Binding-site contacts:
Ligand atom C3 contacts residue ASN1724 of chain 1.A at 3.8 Å.
Ligand atom C8 contacts residue ARG1716 of chain 1.A at 4.1 Å.
Ligand atom O5 contacts residue ASN1724 of chain 1.A at 2.3 Å (h-bond).
Ligand atom C5 contacts residue ARG1716 of chain 1.A at 3.5 Å.
Ligand atom C7 contacts residue TYR1748 of chain 1.A at 4.4 Å (hydrophobic).
Ligand atom C2 contacts residue ASN1724 of chain 1.A at 2.5 Å.
Ligand atom N2 contacts residue GLY1722 of chain 1.A at 4.1 Å.
Ligand atom C8 contacts residue GLY1722 of chain 1.A at 3.8 Å.
Ligand atom C5 contacts residue ASN1724 of chain 1.A at 3.6 Å.
Ligand atom O7 contacts residue SER1749 of chain 1.A at 2.9 Å (h-bond).
Ligand atom C6 contacts residue ARG1716 of chain 1.A at 3.7 Å.
Ligand atom O5 contacts residue ARG1716 of chain 1.A at 3.2 Å (salt-bridge).
Ligand atom C8 contacts residue TYR1748 of chain 1.A at 3.7 Å (hydrophobic).
Ligand atom N2 contacts residue ASN1724 of chain 1.A at 3.0 Å (h-bond).
Ligand atom C4 contacts residue ASN1724 of chain 1.A at 4.2 Å.
Ligand atom C7 contacts residue GLN1747 of chain 1.A at 4.0 Å.
Ligand atom O7 contacts residue TYR1748 of chain 1.A at 3.9 Å.
Ligand atom O6 contacts residue ARG1716 of chain 1.A at 4.3 Å.
Ligand atom C8 contacts residue SER1749 of chain 1.A at 3.9 Å.
Ligand atom O7 contacts residue GLN1747 of chain 1.A at 2.9 Å (h-bond).
Ligand atom C1 contacts residue ASN1724 of chain 1.A at 1.4 Å.
Ligand atom C1 contacts residue ARG1716 of chain 1.A at 3.5 Å.
Ligand atom C1 contacts residue GLN1747 of chain 1.A at 3.8 Å.
Ligand atom C2 contacts residue GLN1747 of chain 1.A at 3.8 Å.
Ligand atom C7 contacts residue ASN1724 of chain 1.A at 3.8 Å.
Ligand atom N2 contacts residue GLN1747 of chain 1.A at 4.2 Å.
Ligand atom O5 contacts residue GLN1747 of chain 1.A at 4.2 Å.
Ligand atom C7 contacts residue SER1749 of chain 1.A at 3.8 Å.
Ligand atom C7 contacts residue GLY1722 of chain 1.A at 4.3 Å.
Ligand atom O7 contacts residue ASN1724 of chain 1.A at 4.1 Å.

The small molecule below binds the protein below.
Small molecule (SMILES): CC(=O)N[C@H]1[C@H](O[C@H]2[C@H](O)[C@@H](NC(C)=O)CO[C@@H]2CO)O[C@H](CO)[C@@H](O)[C@@H]1O

Sequence of chain 1.A:
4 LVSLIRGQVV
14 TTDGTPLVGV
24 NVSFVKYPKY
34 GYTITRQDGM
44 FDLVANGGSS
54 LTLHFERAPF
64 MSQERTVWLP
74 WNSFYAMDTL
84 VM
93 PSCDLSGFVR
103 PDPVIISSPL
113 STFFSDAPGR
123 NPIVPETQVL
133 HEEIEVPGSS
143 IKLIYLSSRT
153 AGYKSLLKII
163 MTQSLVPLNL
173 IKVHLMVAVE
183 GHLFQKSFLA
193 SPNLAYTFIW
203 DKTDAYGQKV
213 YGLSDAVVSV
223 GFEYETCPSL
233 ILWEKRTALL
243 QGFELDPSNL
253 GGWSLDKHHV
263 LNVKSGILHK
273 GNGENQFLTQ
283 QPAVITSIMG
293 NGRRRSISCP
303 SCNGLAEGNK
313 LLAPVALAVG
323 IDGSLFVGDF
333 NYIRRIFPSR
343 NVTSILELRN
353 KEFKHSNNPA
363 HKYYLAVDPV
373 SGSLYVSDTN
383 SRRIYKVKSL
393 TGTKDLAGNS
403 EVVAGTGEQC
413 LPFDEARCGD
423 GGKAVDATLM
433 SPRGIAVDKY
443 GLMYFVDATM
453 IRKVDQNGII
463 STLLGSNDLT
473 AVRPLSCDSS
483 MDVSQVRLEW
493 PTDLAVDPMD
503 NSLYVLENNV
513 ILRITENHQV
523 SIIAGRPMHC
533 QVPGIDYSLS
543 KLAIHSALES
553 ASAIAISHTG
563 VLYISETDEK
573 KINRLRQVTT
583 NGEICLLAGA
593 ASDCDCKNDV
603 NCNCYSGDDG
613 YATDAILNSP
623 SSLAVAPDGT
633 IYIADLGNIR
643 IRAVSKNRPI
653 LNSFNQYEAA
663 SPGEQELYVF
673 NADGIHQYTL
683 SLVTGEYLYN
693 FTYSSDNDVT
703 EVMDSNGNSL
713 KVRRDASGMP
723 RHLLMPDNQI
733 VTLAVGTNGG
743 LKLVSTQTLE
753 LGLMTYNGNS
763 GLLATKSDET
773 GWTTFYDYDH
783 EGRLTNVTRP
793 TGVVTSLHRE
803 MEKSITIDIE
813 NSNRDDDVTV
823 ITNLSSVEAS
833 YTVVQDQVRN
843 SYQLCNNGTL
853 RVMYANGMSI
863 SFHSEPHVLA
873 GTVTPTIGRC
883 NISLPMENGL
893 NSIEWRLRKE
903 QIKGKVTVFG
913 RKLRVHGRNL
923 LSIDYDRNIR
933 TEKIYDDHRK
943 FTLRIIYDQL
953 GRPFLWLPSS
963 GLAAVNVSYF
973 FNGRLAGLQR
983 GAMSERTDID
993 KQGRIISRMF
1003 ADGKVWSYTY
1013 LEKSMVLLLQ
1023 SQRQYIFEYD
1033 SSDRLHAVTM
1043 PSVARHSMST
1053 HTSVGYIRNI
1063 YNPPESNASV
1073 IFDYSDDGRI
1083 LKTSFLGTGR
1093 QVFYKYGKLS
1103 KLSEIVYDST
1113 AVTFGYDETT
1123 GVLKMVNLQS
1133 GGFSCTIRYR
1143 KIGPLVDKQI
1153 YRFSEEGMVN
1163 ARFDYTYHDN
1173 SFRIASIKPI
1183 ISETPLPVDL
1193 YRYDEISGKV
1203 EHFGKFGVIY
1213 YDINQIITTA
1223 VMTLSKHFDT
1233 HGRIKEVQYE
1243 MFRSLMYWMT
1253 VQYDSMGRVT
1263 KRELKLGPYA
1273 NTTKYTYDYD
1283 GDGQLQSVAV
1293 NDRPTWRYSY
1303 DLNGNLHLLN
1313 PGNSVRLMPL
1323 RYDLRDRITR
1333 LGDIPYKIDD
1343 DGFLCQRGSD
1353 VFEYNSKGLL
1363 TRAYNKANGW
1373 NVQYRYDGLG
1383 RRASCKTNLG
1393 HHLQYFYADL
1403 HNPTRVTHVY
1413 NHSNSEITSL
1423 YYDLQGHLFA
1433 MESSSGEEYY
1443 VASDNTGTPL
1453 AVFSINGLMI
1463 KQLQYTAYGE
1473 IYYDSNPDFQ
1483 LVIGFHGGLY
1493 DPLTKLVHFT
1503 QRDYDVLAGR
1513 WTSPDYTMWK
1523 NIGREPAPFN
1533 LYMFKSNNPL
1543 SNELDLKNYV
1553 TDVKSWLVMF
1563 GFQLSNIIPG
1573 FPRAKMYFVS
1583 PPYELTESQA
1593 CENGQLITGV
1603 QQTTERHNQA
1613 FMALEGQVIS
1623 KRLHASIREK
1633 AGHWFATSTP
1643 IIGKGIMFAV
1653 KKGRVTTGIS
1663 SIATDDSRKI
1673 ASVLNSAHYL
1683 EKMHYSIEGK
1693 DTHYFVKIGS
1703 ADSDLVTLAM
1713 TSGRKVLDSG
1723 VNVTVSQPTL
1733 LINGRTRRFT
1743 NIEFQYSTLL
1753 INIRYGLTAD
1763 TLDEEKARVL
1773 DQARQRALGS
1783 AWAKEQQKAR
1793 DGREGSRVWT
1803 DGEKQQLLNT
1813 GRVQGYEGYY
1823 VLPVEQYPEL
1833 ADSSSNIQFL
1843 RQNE